Binding-site contacts:
Ligand atom C2 contacts residue ASN19 of chain 28.Z at 3.4 Å.
Ligand atom C3 contacts residue ASN19 of chain 28.Z at 4.4 Å.
Ligand atom C1 contacts residue ASN19 of chain 28.Z at 1.9 Å.
Ligand atom N2 contacts residue ASN19 of chain 28.Z at 4.0 Å.
Ligand atom O5 contacts residue ASN19 of chain 28.Z at 2.2 Å (h-bond).
Ligand atom C5 contacts residue ASN19 of chain 28.Z at 3.4 Å.
Ligand atom O7 contacts residue ASN19 of chain 28.Z at 4.5 Å.
Ligand atom C6 contacts residue ASN19 of chain 28.Z at 4.1 Å.
Ligand atom O6 contacts residue ASN19 of chain 28.Z at 4.5 Å.

Sequence of chain 28.Z:
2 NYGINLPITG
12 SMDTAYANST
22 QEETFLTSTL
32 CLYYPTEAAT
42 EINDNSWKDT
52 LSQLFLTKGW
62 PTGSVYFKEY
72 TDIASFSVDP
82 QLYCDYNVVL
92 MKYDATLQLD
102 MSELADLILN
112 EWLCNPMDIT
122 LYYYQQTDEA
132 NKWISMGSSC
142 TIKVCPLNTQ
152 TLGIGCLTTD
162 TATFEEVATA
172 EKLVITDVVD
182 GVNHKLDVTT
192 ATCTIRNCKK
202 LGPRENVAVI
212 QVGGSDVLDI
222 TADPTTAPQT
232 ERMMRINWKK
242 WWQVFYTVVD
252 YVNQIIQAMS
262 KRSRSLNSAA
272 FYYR

A protein and the small-molecule ligand that binds it are described below.
Small molecule (SMILES): CC(=O)N[C@H]1[C@H](O[C@H]2[C@H](O)[C@@H](NC(C)=O)CO[C@@H]2CO)O[C@H](CO)[C@@H](O)[C@@H]1O